Binding-site contacts:
Ligand atom C5 contacts residue ASN554 of chain 1.A at 3.7 Å.
Ligand atom C2 contacts residue ASN554 of chain 1.A at 2.5 Å.
Ligand atom O6 contacts residue GLN514 of chain 1.A at 3.7 Å.
Ligand atom C6 contacts residue GLN514 of chain 1.A at 4.2 Å.
Ligand atom O5 contacts residue ASN554 of chain 1.A at 2.3 Å (h-bond).
Ligand atom C7 contacts residue THR556 of chain 1.A at 4.5 Å.
Ligand atom N2 contacts residue THR556 of chain 1.A at 4.5 Å.
Ligand atom N2 contacts residue ASN554 of chain 1.A at 3.1 Å (h-bond).
Ligand atom C1 contacts residue ASN554 of chain 1.A at 1.5 Å.
Ligand atom C7 contacts residue ASN554 of chain 1.A at 3.4 Å.
Ligand atom C8 contacts residue THR556 of chain 1.A at 3.8 Å.
Ligand atom C4 contacts residue ASN554 of chain 1.A at 4.2 Å.
Ligand atom C3 contacts residue ASN554 of chain 1.A at 3.9 Å.
Ligand atom O7 contacts residue ASN554 of chain 1.A at 3.3 Å (h-bond).
Ligand atom O6 contacts residue LYS552 of chain 1.A at 4.1 Å.

The protein below binds the small molecule below.
Small molecule (SMILES): CC(=O)N[C@@H]1[C@@H](O)[C@H](O)[C@@H](CO)O[C@H]1O

Sequence of chain 1.A:
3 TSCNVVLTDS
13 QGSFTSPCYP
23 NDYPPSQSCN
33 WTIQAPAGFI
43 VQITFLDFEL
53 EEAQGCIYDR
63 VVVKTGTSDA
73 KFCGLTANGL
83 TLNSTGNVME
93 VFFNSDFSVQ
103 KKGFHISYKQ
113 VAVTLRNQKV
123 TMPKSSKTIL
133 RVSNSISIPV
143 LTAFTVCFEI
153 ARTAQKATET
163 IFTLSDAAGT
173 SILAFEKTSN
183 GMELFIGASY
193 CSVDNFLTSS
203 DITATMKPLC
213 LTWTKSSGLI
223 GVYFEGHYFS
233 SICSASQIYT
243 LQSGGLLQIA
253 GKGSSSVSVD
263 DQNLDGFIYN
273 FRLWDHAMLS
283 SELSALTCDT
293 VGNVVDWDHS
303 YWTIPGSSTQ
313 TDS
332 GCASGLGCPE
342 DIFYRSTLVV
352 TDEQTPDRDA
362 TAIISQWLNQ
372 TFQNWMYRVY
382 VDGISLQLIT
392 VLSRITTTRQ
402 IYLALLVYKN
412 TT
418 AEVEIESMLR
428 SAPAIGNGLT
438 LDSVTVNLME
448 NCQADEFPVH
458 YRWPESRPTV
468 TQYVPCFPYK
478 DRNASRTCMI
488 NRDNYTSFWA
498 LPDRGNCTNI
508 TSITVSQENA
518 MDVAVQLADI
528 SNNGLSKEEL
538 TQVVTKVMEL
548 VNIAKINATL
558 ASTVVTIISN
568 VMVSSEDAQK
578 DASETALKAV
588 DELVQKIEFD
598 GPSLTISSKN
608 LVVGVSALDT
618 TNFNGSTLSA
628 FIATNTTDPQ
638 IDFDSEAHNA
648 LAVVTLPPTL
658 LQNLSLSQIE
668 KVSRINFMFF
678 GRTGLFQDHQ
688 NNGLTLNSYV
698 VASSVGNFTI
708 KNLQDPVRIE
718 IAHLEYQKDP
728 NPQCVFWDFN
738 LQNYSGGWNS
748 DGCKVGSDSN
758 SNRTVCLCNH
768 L